Binding-site contacts:
Ligand atom C05 contacts residue LEU90 of chain 2.A at 3.6 Å (hydrophobic).
Ligand atom C03 contacts residue ARG60 of chain 2.A at 4.2 Å.
Ligand atom N11 contacts residue TRP65 of chain 2.A at 3.7 Å.
Ligand atom C02 contacts residue ARG60 of chain 2.A at 3.9 Å.
Ligand atom C04 contacts residue ARG60 of chain 2.A at 4.4 Å.
Ligand atom C04 contacts residue GLN94 of chain 2.A at 3.8 Å.
Ligand atom C09 contacts residue GLN94 of chain 2.A at 3.4 Å.
Ligand atom C05 contacts residue ARG60 of chain 2.A at 4.3 Å.
Ligand atom C06 contacts residue LEU90 of chain 2.A at 4.2 Å (hydrophobic).
Ligand atom BR contacts residue MET59 of chain 2.A at 3.7 Å.
Ligand atom C04 contacts residue LEU90 of chain 2.A at 3.4 Å (hydrophobic).
Ligand atom N08 contacts residue LEU90 of chain 2.A at 3.7 Å.
Ligand atom N11 contacts residue LEU90 of chain 2.A at 4.0 Å.
Ligand atom C12 contacts residue LEU90 of chain 2.A at 4.0 Å (hydrophobic).
Ligand atom C07 contacts residue TRP65 of chain 2.A at 4.2 Å (hydrophobic).
Ligand atom C02 contacts residue GLU97 of chain 2.A at 3.8 Å.
Ligand atom C06 contacts residue ARG60 of chain 2.A at 3.5 Å.
Ligand atom C12 contacts residue TRP65 of chain 2.A at 3.5 Å (hydrophobic).
Ligand atom C10 contacts residue LEU90 of chain 2.A at 3.9 Å (hydrophobic).
Ligand atom BR contacts residue ILE56 of chain 2.A at 4.1 Å.
Ligand atom C10 contacts residue GLN94 of chain 2.A at 4.3 Å.
Ligand atom C05 contacts residue GLN94 of chain 2.A at 4.4 Å.
Ligand atom N08 contacts residue GLN94 of chain 2.A at 4.3 Å.
Ligand atom C03 contacts residue LEU90 of chain 2.A at 3.5 Å (hydrophobic).
Ligand atom BR contacts residue GLU97 of chain 2.A at 3.2 Å.
Ligand atom C06 contacts residue MET59 of chain 2.A at 4.4 Å (hydrophobic).
Ligand atom C06 contacts residue TRP65 of chain 2.A at 3.8 Å (hydrophobic).
Ligand atom C07 contacts residue MET59 of chain 2.A at 4.0 Å (hydrophobic).
Ligand atom C09 contacts residue LEU90 of chain 2.A at 3.8 Å (hydrophobic).
Ligand atom BR contacts residue LEU93 of chain 2.A at 4.1 Å.
Ligand atom C03 contacts residue GLN94 of chain 2.A at 3.9 Å.
Ligand atom C02 contacts residue MET59 of chain 2.A at 4.2 Å (hydrophobic).
Ligand atom C03 contacts residue GLU97 of chain 2.A at 4.1 Å.
Ligand atom BR contacts residue ARG60 of chain 2.A at 4.0 Å.
Ligand atom C03 contacts residue LEU93 of chain 2.A at 4.0 Å (hydrophobic).
Ligand atom C07 contacts residue ARG60 of chain 2.A at 3.4 Å.

The protein below binds the small molecule below.
Small molecule (SMILES): Brc1ccc(-n2ccnc2)cc1

Sequence of chain 2.A:
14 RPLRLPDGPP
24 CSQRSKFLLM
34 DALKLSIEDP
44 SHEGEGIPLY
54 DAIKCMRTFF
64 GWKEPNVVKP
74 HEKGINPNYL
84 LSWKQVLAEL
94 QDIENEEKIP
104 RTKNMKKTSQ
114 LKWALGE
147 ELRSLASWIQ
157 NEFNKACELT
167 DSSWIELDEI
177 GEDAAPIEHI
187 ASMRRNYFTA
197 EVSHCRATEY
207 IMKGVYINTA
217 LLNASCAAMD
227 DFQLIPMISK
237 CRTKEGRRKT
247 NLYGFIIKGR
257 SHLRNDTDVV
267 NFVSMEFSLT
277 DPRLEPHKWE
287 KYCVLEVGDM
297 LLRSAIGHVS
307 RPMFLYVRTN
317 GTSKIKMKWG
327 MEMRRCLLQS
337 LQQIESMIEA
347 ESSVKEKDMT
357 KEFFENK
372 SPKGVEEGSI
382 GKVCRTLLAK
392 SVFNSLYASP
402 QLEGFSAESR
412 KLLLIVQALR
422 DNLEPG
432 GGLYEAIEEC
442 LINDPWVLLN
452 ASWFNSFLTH